Binding-site contacts:
Ligand atom C1 contacts residue ASN269 of chain 1.F at 1.4 Å.
Ligand atom O3 contacts residue TRP97 of chain 1.F at 2.5 Å (h-bond).
Ligand atom O3 contacts residue ASN269 of chain 1.F at 4.4 Å.
Ligand atom O7 contacts residue TRP97 of chain 1.F at 3.8 Å.
Ligand atom C8 contacts residue PRO99 of chain 1.F at 3.9 Å (hydrophobic).
Ligand atom C7 contacts residue TRP97 of chain 1.F at 3.3 Å (hydrophobic).
Ligand atom O5 contacts residue ASN269 of chain 1.F at 2.4 Å (h-bond).
Ligand atom C3 contacts residue TRP97 of chain 1.F at 2.7 Å (hydrophobic).
Ligand atom C1 contacts residue TRP97 of chain 1.F at 4.2 Å (hydrophobic).
Ligand atom C4 contacts residue ASN269 of chain 1.F at 3.7 Å.
Ligand atom N2 contacts residue TRP97 of chain 1.F at 2.4 Å (h-bond).
Ligand atom C5 contacts residue ASN269 of chain 1.F at 3.0 Å.
Ligand atom C2 contacts residue TRP97 of chain 1.F at 3.1 Å (hydrophobic).
Ligand atom C2 contacts residue ASN269 of chain 1.F at 2.5 Å.
Ligand atom C3 contacts residue ASN269 of chain 1.F at 3.1 Å.
Ligand atom C8 contacts residue TRP97 of chain 1.F at 4.0 Å (hydrophobic).
Ligand atom O3 contacts residue PRO95 of chain 1.F at 4.4 Å.
Ligand atom O4 contacts residue TRP97 of chain 1.F at 3.8 Å.
Ligand atom C7 contacts residue ASN269 of chain 1.F at 3.5 Å.
Ligand atom C4 contacts residue TRP97 of chain 1.F at 4.1 Å (hydrophobic).
Ligand atom C6 contacts residue ASN269 of chain 1.F at 4.3 Å.
Ligand atom N2 contacts residue ASN269 of chain 1.F at 2.8 Å (h-bond).
Ligand atom O7 contacts residue ASN269 of chain 1.F at 3.4 Å (h-bond).

The protein below binds the small molecule below.
Small molecule (SMILES): CC(=O)N[C@@H]1[C@@H](O)[C@H](O)[C@@H](CO)O[C@H]1O

Sequence of chain 1.F:
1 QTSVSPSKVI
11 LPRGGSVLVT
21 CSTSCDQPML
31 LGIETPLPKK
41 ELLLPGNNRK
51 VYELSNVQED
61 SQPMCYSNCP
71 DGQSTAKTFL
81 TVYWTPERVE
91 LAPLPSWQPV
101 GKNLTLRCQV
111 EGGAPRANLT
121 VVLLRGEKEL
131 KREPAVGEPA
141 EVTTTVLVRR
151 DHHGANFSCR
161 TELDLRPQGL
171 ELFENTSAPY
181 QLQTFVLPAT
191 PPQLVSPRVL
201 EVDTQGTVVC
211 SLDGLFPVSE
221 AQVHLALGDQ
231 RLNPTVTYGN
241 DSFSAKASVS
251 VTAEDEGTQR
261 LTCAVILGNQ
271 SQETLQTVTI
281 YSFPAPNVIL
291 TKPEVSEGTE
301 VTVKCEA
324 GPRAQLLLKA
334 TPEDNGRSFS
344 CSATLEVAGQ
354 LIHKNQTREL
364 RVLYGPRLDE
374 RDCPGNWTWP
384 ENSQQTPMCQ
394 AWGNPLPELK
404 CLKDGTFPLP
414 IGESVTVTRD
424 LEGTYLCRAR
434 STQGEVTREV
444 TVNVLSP